Sequence of chain 1.A:
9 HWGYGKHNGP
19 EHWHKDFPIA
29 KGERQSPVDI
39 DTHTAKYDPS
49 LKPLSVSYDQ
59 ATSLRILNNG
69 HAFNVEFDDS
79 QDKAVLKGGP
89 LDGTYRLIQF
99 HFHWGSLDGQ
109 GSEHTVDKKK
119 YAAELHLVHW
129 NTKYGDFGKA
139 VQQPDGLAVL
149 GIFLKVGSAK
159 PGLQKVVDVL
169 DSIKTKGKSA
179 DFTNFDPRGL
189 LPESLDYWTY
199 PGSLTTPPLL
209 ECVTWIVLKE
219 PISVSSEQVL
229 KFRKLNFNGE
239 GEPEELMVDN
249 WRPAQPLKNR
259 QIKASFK

The protein below binds the small molecule below.
Small molecule (SMILES): COc1ccc(S(N)(=O)=O)cc1

Binding-site contacts:
Ligand atom C7 contacts residue VAL126 of chain 1.A at 3.7 Å (hydrophobic).
Ligand atom S1 contacts residue THR203 of chain 1.A at 3.9 Å.
Ligand atom C7 contacts residue HIS99 of chain 1.A at 4.0 Å.
Ligand atom N1 contacts residue HIS101 of chain 1.A at 3.3 Å (h-bond).
Ligand atom O2 contacts residue THR203 of chain 1.A at 2.9 Å (h-bond).
Ligand atom C7 contacts residue GLN97 of chain 1.A at 4.3 Å.
Ligand atom O3 contacts residue TRP213 of chain 1.A at 4.0 Å.
Ligand atom O2 contacts residue ZN1 of chain 1.B at 4.1 Å.
Ligand atom O3 contacts residue VAL147 of chain 1.A at 3.8 Å.
Ligand atom C4 contacts residue LEU202 of chain 1.A at 3.8 Å (hydrophobic).
Ligand atom C5 contacts residue LEU202 of chain 1.A at 3.8 Å (hydrophobic).
Ligand atom N1 contacts residue THR203 of chain 1.A at 2.8 Å (h-bond).
Ligand atom S1 contacts residue HIS99 of chain 1.A at 3.9 Å.
Ligand atom N1 contacts residue HIS99 of chain 1.A at 3.2 Å (h-bond).
Ligand atom O2 contacts residue LEU202 of chain 1.A at 3.3 Å.
Ligand atom N1 contacts residue GLU111 of chain 1.A at 4.3 Å.
Ligand atom C5 contacts residue HIS99 of chain 1.A at 4.0 Å.
Ligand atom C1 contacts residue LEU202 of chain 1.A at 3.8 Å (hydrophobic).
Ligand atom C1 contacts residue THR203 of chain 1.A at 4.3 Å.
Ligand atom N1 contacts residue HIS124 of chain 1.A at 3.4 Å (h-bond).
Ligand atom C7 contacts residue LEU202 of chain 1.A at 3.8 Å (hydrophobic).
Ligand atom N1 contacts residue ZN1 of chain 1.B at 2.0 Å.
Ligand atom C2 contacts residue LEU202 of chain 1.A at 3.8 Å (hydrophobic).
Ligand atom C6 contacts residue LEU202 of chain 1.A at 4.2 Å (hydrophobic).
Ligand atom O2 contacts residue TRP213 of chain 1.A at 3.5 Å.
Ligand atom O3 contacts residue HIS124 of chain 1.A at 3.3 Å (h-bond).
Ligand atom O3 contacts residue ZN1 of chain 1.B at 3.0 Å.
Ligand atom C1 contacts residue THR204 of chain 1.A at 3.2 Å.
Ligand atom O3 contacts residue VAL126 of chain 1.A at 3.9 Å.
Ligand atom O1 contacts residue PHE135 of chain 1.A at 3.6 Å.
Ligand atom C3 contacts residue LEU202 of chain 1.A at 3.8 Å (hydrophobic).
Ligand atom C6 contacts residue PHE135 of chain 1.A at 4.3 Å (hydrophobic).
Ligand atom C4 contacts residue VAL126 of chain 1.A at 4.0 Å (hydrophobic).
Ligand atom C2 contacts residue THR204 of chain 1.A at 3.4 Å.
Ligand atom C5 contacts residue ZN1 of chain 1.B at 4.2 Å.
Ligand atom O2 contacts residue SER201 of chain 1.A at 4.0 Å.
Ligand atom S1 contacts residue ZN1 of chain 1.B at 3.1 Å.
Ligand atom S1 contacts residue HIS124 of chain 1.A at 3.9 Å.
Ligand atom C4 contacts residue GLN97 of chain 1.A at 3.9 Å.
Ligand atom O3 contacts residue HIS99 of chain 1.A at 3.4 Å.